Binding-site contacts:
Ligand atom O7B contacts residue TRP424 of chain 5.A at 4.0 Å.
Ligand atom N3B contacts residue GLU236 of chain 5.A at 3.2 Å (salt-bridge).
Ligand atom C4B contacts residue THR239 of chain 5.A at 4.3 Å.
Ligand atom O1A contacts residue PHE516 of chain 5.A at 4.2 Å.
Ligand atom O1B contacts residue GLU507 of chain 5.A at 3.3 Å (salt-bridge).
Ligand atom C8B contacts residue TRP424 of chain 5.A at 3.8 Å (hydrophobic).
Ligand atom C4B contacts residue TRP424 of chain 5.A at 3.6 Å (hydrophobic).
Ligand atom C1B contacts residue TRP424 of chain 5.A at 3.8 Å (hydrophobic).
Ligand atom C2B contacts residue TRP424 of chain 5.A at 4.4 Å (hydrophobic).
Ligand atom C9B contacts residue TYR423 of chain 5.A at 4.2 Å (hydrophobic).
Ligand atom O7B contacts residue TYR423 of chain 5.A at 4.0 Å.
Ligand atom O7B contacts residue PHE243 of chain 5.A at 3.7 Å.
Ligand atom C5B contacts residue TRP424 of chain 5.A at 3.4 Å (hydrophobic).
Ligand atom C3B contacts residue TYR379 of chain 5.A at 4.5 Å (hydrophobic).
Ligand atom C2B contacts residue GLU507 of chain 5.A at 3.1 Å.
Ligand atom C6B contacts residue PHE243 of chain 5.A at 3.9 Å (hydrophobic).
Ligand atom C6B contacts residue TRP424 of chain 5.A at 3.7 Å (hydrophobic).
Ligand atom O3B contacts residue TYR379 of chain 5.A at 4.1 Å.
Ligand atom O3B contacts residue GLU452 of chain 5.A at 3.5 Å (salt-bridge).
Ligand atom C9B contacts residue PHE243 of chain 5.A at 3.7 Å (hydrophobic).
Ligand atom N3B contacts residue THR239 of chain 5.A at 4.4 Å.
Ligand atom O1B contacts residue TRP424 of chain 5.A at 4.4 Å.
Ligand atom N3B contacts residue TRP424 of chain 5.A at 4.1 Å.
Ligand atom C3B contacts residue GLU236 of chain 5.A at 3.6 Å.
Ligand atom C1B contacts residue GLU507 of chain 5.A at 4.2 Å.
Ligand atom O1B contacts residue TRP508 of chain 5.A at 4.2 Å.
Ligand atom C2B contacts residue TRP508 of chain 5.A at 4.2 Å (hydrophobic).
Ligand atom C7B contacts residue TRP424 of chain 5.A at 3.7 Å (hydrophobic).
Ligand atom OHB contacts residue THR239 of chain 5.A at 3.6 Å.
Ligand atom C3B contacts residue TRP191 of chain 5.A at 4.5 Å (hydrophobic).
Ligand atom C7B contacts residue PHE243 of chain 5.A at 3.6 Å (hydrophobic).
Ligand atom O1A contacts residue GLU507 of chain 5.A at 2.5 Å (salt-bridge).
Ligand atom OHB contacts residue ASP307 of chain 5.A at 4.0 Å.
Ligand atom OHB contacts residue TYR379 of chain 5.A at 4.2 Å.
Ligand atom O3B contacts residue GLU236 of chain 5.A at 3.1 Å (salt-bridge).
Ligand atom C8B contacts residue PHE243 of chain 5.A at 4.0 Å (hydrophobic).
Ligand atom C9B contacts residue TRP424 of chain 5.A at 3.8 Å (hydrophobic).
Ligand atom C4B contacts residue GLU236 of chain 5.A at 4.3 Å.
Ligand atom OHB contacts residue GLU236 of chain 5.A at 2.4 Å (salt-bridge).
Ligand atom O1A contacts residue TRP424 of chain 5.A at 3.5 Å.

Sequence of chain 5.A:
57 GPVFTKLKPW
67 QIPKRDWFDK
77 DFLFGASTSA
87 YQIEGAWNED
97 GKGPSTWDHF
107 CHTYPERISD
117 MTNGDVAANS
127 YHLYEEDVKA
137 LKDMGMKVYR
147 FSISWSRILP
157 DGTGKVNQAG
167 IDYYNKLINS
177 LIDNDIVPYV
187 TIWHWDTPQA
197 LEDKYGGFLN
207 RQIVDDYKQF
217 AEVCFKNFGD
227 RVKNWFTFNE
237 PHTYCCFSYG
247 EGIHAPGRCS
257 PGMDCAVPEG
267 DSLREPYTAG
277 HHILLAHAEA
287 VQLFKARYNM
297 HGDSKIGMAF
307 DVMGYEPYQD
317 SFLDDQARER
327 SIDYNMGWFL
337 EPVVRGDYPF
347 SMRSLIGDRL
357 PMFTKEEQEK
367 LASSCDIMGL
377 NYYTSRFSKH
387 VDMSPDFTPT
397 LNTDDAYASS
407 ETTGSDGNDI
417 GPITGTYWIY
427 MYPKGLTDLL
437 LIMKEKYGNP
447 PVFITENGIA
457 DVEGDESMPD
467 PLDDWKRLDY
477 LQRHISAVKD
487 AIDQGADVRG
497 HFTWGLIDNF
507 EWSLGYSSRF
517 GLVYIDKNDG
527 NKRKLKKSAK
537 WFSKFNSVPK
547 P

A protein and the small-molecule ligand that binds it are described below.
Small molecule (SMILES): COc1ccc2c(c1)O[C@@H](O)C(=O)N2O